Binding-site contacts:
Ligand atom O3 contacts residue ASP317 of chain 1.B at 3.8 Å.
Ligand atom O4 contacts residue VAL86 of chain 1.B at 3.8 Å.
Ligand atom C6 contacts residue ASP317 of chain 1.B at 3.3 Å.
Ligand atom O4 contacts residue PHE297 of chain 1.B at 3.7 Å.
Ligand atom C4 contacts residue GLU113 of chain 1.B at 3.2 Å.
Ligand atom O4 contacts residue ASN62 of chain 1.B at 3.1 Å (h-bond).
Ligand atom C4 contacts residue ASP317 of chain 1.B at 3.5 Å.
Ligand atom O6 contacts residue GLU113 of chain 1.B at 2.8 Å (salt-bridge).
Ligand atom O6 contacts residue VAL131 of chain 1.B at 3.9 Å.
Ligand atom O3 contacts residue ARG78 of chain 1.B at 2.9 Å (salt-bridge).
Ligand atom C3 contacts residue ASN62 of chain 1.B at 3.7 Å.
Ligand atom C6 contacts residue GLU113 of chain 1.B at 3.6 Å.
Ligand atom O3 contacts residue ARG78 of chain 1.B at 3.0 Å (salt-bridge).
Ligand atom O6 contacts residue LEU292 of chain 1.B at 3.8 Å.
Ligand atom C5 contacts residue ASP317 of chain 1.B at 4.0 Å.
Ligand atom C3 contacts residue PHE297 of chain 1.B at 3.9 Å (hydrophobic).
Ligand atom O2 contacts residue LYS164 of chain 1.B at 3.3 Å (salt-bridge).
Ligand atom C4 contacts residue ARG78 of chain 1.B at 3.7 Å.
Ligand atom O6 contacts residue LYS164 of chain 1.B at 3.0 Å (salt-bridge).
Ligand atom O4 contacts residue CYS295 of chain 1.B at 4.1 Å.
Ligand atom C3 contacts residue ASN114 of chain 1.B at 3.5 Å.
Ligand atom C1 contacts residue LYS164 of chain 1.B at 3.7 Å.
Ligand atom C5 contacts residue LYS164 of chain 1.B at 3.8 Å.
Ligand atom O2 contacts residue LYS164 of chain 1.B at 3.4 Å (salt-bridge).
Ligand atom C3 contacts residue ARG78 of chain 1.B at 3.9 Å.
Ligand atom C4 contacts residue ASN62 of chain 1.B at 3.9 Å.
Ligand atom C5 contacts residue GLU113 of chain 1.B at 4.0 Å.
Ligand atom O4 contacts residue ASP317 of chain 1.B at 2.6 Å (salt-bridge).
Ligand atom O3 contacts residue ASN114 of chain 1.B at 2.9 Å (h-bond).
Ligand atom O5 contacts residue LYS164 of chain 1.B at 2.9 Å (salt-bridge).
Ligand atom O4 contacts residue GLU113 of chain 1.B at 2.6 Å (salt-bridge).
Ligand atom O4 contacts residue ARG78 of chain 1.B at 3.0 Å (salt-bridge).
Ligand atom O6 contacts residue ASP317 of chain 1.B at 2.5 Å (salt-bridge).
Ligand atom C6 contacts residue LEU292 of chain 1.B at 3.8 Å (hydrophobic).
Ligand atom C1 contacts residue LYS164 of chain 1.B at 3.8 Å.
Ligand atom C6 contacts residue CYS295 of chain 1.B at 4.0 Å (hydrophobic).
Ligand atom O2 contacts residue ASN114 of chain 1.B at 3.5 Å (h-bond).
Ligand atom O3 contacts residue ASN62 of chain 1.B at 3.4 Å (h-bond).
Ligand atom C2 contacts residue LYS164 of chain 1.B at 4.1 Å.
Ligand atom C6 contacts residue LYS164 of chain 1.B at 3.9 Å.

Sequence of chain 1.B:
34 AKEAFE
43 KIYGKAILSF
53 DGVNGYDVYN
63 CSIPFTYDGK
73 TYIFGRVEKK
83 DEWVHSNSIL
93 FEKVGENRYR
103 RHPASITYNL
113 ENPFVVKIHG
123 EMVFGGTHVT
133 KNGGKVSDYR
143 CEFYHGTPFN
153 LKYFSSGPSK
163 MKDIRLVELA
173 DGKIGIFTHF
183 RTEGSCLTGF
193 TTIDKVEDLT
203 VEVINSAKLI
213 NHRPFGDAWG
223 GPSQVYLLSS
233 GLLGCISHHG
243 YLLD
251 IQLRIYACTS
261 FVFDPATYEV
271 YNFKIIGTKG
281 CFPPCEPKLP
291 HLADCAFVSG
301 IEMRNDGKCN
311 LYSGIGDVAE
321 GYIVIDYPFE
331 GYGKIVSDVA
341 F

A protein and the small-molecule ligand that binds it are described below.
Small molecule (SMILES): OC[C@H]1O[C@@H](O[C@H]2[C@@H](O)[C@H](O)[C@@H](CO)O[C@@H]2O)[C@@H](O)[C@@H](O)[C@@H]1O